Sequence of chain 3.A:
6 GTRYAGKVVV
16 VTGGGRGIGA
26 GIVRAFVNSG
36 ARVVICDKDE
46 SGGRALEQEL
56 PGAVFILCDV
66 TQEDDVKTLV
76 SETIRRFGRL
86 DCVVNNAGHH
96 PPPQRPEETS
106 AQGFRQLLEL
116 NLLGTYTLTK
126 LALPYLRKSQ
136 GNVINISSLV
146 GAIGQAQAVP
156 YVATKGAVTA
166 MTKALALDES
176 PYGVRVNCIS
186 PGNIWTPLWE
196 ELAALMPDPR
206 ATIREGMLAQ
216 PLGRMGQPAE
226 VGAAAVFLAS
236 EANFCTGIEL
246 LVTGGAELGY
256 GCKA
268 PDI

Binding-site contacts:
Ligand atom C5 contacts residue TRP190 of chain 3.A at 3.6 Å (hydrophobic).
Ligand atom O1 contacts residue PRO223 of chain 3.A at 3.7 Å.
Ligand atom O5 contacts residue TRP190 of chain 3.A at 3.6 Å (h-bond).
Ligand atom C1 contacts residue TRP190 of chain 3.A at 3.5 Å (hydrophobic).
Ligand atom C6 contacts residue TRP190 of chain 3.A at 3.3 Å (hydrophobic).
Ligand atom O1 contacts residue THR191 of chain 3.A at 4.1 Å.
Ligand atom C1 contacts residue PRO223 of chain 3.A at 4.1 Å (hydrophobic).
Ligand atom C1 contacts residue THR191 of chain 3.A at 4.0 Å.
Ligand atom C5 contacts residue PRO192 of chain 3.A at 4.5 Å (hydrophobic).
Ligand atom O2 contacts residue PRO223 of chain 3.A at 4.4 Å.
Ligand atom O1 contacts residue TRP190 of chain 3.A at 4.1 Å.
Ligand atom O4 contacts residue TRP190 of chain 3.A at 3.5 Å (h-bond).
Ligand atom O1 contacts residue PRO192 of chain 3.A at 3.5 Å.
Ligand atom C4 contacts residue TRP190 of chain 3.A at 4.2 Å (hydrophobic).
Ligand atom O6 contacts residue GLU195 of chain 3.A at 2.9 Å (salt-bridge).
Ligand atom O6 contacts residue THR191 of chain 3.A at 3.7 Å.
Ligand atom C1 contacts residue PRO192 of chain 3.A at 4.0 Å (hydrophobic).
Ligand atom O1 contacts residue GLY22 of chain 3.A at 3.3 Å.
Ligand atom O5 contacts residue THR191 of chain 3.A at 3.4 Å.
Ligand atom C6 contacts residue GLU195 of chain 3.A at 3.5 Å.
Ligand atom O5 contacts residue PRO192 of chain 3.A at 3.3 Å.
Ligand atom C6 contacts residue PRO192 of chain 3.A at 3.9 Å (hydrophobic).
Ligand atom C5 contacts residue THR191 of chain 3.A at 4.0 Å.
Ligand atom O6 contacts residue PRO192 of chain 3.A at 3.5 Å (h-bond).
Ligand atom C6 contacts residue THR191 of chain 3.A at 3.6 Å.

The small molecule below binds the protein below.
Small molecule (SMILES): OC[C@H]1O[C@@H](O)[C@H](O)[C@@H](O)[C@@H]1O